Binding-site contacts:
Ligand atom C6 contacts residue THR120 of chain 26.E at 3.4 Å.
Ligand atom O5 contacts residue ASN118 of chain 26.E at 2.3 Å (h-bond).
Ligand atom O6 contacts residue THR120 of chain 26.E at 2.5 Å (h-bond).
Ligand atom C4 contacts residue ASN118 of chain 26.E at 4.2 Å.
Ligand atom C1 contacts residue THR89 of chain 26.E at 4.4 Å.
Ligand atom O5 contacts residue THR89 of chain 26.E at 4.3 Å.
Ligand atom C5 contacts residue THR89 of chain 26.E at 4.2 Å.
Ligand atom C8 contacts residue TYR90 of chain 26.E at 3.8 Å (hydrophobic).
Ligand atom N2 contacts residue TYR90 of chain 26.E at 4.4 Å.
Ligand atom C6 contacts residue THR89 of chain 26.E at 4.2 Å.
Ligand atom C2 contacts residue ASN118 of chain 26.E at 2.5 Å.
Ligand atom O5 contacts residue SER66 of chain 26.E at 4.4 Å.
Ligand atom O7 contacts residue ASP67 of chain 26.E at 3.5 Å (salt-bridge).
Ligand atom C6 contacts residue PHE119 of chain 26.E at 3.8 Å (hydrophobic).
Ligand atom C7 contacts residue ASP67 of chain 26.E at 3.9 Å.
Ligand atom C1 contacts residue ASN118 of chain 26.E at 1.4 Å.
Ligand atom C5 contacts residue THR120 of chain 26.E at 4.0 Å.
Ligand atom C7 contacts residue TYR90 of chain 26.E at 4.1 Å (hydrophobic).
Ligand atom O5 contacts residue THR120 of chain 26.E at 3.4 Å (h-bond).
Ligand atom C1 contacts residue SER66 of chain 26.E at 4.5 Å.
Ligand atom C5 contacts residue ASN118 of chain 26.E at 3.6 Å.
Ligand atom O7 contacts residue SER66 of chain 26.E at 3.5 Å.
Ligand atom C3 contacts residue ASN118 of chain 26.E at 3.8 Å.
Ligand atom C5 contacts residue PHE119 of chain 26.E at 4.4 Å (hydrophobic).
Ligand atom O4 contacts residue THR300 of chain 53.A at 4.5 Å.
Ligand atom O5 contacts residue PHE119 of chain 26.E at 3.8 Å.
Ligand atom C8 contacts residue ASN118 of chain 26.E at 4.4 Å.
Ligand atom C7 contacts residue ASN118 of chain 26.E at 3.1 Å.
Ligand atom C8 contacts residue ASP67 of chain 26.E at 4.0 Å.
Ligand atom N2 contacts residue ASN118 of chain 26.E at 2.9 Å (h-bond).
Ligand atom O6 contacts residue PHE119 of chain 26.E at 4.0 Å.
Ligand atom O7 contacts residue ASN118 of chain 26.E at 3.0 Å (h-bond).

Sequence of chain 26.E:
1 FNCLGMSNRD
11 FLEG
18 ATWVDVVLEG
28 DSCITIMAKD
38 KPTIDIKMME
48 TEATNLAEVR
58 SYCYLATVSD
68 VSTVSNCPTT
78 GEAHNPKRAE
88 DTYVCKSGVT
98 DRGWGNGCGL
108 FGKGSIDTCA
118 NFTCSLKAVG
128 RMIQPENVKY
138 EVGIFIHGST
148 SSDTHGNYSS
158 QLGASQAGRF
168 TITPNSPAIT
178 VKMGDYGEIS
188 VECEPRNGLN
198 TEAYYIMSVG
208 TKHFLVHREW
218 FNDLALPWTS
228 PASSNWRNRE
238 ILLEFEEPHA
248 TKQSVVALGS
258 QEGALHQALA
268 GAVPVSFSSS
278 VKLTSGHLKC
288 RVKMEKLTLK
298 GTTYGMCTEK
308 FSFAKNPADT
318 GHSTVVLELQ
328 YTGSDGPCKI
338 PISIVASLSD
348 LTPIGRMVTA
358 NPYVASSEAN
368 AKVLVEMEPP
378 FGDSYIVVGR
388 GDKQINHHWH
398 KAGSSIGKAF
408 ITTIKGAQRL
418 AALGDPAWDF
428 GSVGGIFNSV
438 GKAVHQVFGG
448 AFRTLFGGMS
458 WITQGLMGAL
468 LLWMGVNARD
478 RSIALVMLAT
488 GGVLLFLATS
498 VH

The protein below binds the small molecule below.
Small molecule (SMILES): CC(=O)N[C@@H]1[C@@H](O)[C@H](O)[C@@H](CO)O[C@H]1O

Sequence of chain 53.A:
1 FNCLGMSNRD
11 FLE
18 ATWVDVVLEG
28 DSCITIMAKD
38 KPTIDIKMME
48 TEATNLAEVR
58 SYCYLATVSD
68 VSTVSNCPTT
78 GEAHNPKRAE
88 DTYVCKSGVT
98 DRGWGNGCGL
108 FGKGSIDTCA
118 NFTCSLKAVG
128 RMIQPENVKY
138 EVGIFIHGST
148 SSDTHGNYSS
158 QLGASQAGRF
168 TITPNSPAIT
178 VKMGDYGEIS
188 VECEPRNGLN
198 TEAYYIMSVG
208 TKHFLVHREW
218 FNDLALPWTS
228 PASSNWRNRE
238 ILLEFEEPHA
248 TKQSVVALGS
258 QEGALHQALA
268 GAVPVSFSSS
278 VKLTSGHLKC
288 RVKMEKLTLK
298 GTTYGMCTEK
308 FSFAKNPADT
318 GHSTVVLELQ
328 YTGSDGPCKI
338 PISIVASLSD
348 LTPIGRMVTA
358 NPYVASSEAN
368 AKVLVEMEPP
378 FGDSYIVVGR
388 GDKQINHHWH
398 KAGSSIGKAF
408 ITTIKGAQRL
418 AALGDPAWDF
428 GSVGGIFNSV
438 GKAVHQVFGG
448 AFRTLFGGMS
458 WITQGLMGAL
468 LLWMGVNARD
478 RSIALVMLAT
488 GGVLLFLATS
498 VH